Sequence of chain 1.A:
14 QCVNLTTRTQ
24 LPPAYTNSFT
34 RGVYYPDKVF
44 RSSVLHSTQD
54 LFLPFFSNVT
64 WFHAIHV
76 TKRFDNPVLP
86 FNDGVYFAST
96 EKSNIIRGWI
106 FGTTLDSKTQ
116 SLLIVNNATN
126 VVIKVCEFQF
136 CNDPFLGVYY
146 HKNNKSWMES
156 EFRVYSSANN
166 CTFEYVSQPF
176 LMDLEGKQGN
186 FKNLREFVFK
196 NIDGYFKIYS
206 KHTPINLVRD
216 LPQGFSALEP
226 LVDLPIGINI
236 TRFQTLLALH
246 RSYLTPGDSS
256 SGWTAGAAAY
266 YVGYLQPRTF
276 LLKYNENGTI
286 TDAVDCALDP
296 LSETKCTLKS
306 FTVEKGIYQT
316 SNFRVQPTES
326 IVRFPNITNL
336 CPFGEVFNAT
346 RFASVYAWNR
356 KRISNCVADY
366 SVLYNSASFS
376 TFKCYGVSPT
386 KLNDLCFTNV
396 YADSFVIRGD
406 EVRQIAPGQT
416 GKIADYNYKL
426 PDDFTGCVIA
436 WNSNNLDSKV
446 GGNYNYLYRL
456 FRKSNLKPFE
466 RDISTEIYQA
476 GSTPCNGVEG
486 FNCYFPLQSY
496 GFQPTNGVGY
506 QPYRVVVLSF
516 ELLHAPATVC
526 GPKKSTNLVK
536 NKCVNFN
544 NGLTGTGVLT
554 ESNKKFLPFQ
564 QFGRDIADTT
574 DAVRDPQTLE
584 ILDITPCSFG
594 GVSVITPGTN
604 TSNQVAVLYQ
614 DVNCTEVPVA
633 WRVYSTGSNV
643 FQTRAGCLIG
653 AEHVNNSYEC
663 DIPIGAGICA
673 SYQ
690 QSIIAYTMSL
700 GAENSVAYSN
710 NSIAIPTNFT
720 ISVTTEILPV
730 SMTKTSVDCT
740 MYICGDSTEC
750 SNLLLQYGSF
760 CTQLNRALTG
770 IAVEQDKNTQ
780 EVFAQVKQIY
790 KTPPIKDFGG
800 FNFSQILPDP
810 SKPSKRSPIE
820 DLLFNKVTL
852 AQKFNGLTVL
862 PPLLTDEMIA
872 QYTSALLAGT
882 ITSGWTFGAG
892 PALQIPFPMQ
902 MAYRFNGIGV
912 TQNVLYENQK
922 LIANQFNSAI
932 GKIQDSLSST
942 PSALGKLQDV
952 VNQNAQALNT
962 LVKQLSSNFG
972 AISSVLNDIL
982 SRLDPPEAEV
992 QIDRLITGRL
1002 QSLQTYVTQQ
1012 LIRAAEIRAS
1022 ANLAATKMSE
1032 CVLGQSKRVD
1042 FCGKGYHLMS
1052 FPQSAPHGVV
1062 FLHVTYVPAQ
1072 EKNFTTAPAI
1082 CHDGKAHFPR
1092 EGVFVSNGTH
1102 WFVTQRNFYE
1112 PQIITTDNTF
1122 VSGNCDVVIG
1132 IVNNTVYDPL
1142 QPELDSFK

Sequence of chain 1.B:
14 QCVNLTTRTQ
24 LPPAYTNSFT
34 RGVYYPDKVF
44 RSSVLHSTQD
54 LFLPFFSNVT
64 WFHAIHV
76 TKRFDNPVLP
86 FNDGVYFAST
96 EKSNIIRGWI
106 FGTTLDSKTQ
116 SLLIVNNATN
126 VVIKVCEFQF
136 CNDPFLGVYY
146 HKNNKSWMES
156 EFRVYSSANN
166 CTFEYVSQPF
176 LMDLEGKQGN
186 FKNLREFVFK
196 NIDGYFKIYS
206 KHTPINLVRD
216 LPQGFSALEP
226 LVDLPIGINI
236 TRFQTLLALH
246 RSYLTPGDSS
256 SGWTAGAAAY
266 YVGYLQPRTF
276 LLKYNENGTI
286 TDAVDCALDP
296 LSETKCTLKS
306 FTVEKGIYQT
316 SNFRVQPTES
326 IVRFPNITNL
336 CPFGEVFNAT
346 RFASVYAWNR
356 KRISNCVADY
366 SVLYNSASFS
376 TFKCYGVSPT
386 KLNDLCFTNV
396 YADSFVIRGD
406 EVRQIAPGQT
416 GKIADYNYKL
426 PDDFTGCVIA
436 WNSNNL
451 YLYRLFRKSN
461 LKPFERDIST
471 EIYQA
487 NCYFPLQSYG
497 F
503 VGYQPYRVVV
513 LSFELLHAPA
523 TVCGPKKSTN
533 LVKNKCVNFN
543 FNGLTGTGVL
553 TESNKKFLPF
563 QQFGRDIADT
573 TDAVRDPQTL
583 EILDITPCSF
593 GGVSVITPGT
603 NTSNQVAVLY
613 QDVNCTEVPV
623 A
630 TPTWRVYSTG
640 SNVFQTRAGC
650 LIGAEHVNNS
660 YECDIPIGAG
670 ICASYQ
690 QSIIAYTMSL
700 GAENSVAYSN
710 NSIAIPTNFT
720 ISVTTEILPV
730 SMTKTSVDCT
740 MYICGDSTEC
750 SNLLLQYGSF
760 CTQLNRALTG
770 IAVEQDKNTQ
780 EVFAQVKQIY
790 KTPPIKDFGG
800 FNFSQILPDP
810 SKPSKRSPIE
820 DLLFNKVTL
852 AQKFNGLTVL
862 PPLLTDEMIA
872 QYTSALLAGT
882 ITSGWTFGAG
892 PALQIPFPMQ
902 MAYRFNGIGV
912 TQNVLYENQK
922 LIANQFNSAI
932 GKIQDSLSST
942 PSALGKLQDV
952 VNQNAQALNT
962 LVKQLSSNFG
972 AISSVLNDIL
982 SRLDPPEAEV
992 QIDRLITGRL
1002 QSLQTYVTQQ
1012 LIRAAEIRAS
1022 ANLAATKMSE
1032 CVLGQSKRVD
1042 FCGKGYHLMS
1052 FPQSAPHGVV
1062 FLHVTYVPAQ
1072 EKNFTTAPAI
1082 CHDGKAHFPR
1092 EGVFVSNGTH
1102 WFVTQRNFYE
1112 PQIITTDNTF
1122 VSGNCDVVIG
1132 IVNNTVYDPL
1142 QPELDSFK

A protein and the small-molecule ligand that binds it are described below.
Small molecule (SMILES): CC(=O)N[C@H]1[C@H](O[C@H]2[C@H](O)[C@@H](NC(C)=O)CO[C@@H]2CO)O[C@H](CO)[C@@H](O)[C@@H]1O

Binding-site contacts:
Ligand atom C2 contacts residue ASN709 of chain 1.A at 2.5 Å.
Ligand atom C1 contacts residue ASN709 of chain 1.A at 1.4 Å.
Ligand atom O5 contacts residue ASN709 of chain 1.A at 2.4 Å (h-bond).
Ligand atom C8 contacts residue ILE1130 of chain 1.A at 4.5 Å (hydrophobic).
Ligand atom C4 contacts residue ASN709 of chain 1.A at 4.2 Å.
Ligand atom C3 contacts residue ASN709 of chain 1.A at 3.8 Å.
Ligand atom O7 contacts residue ASN709 of chain 1.A at 2.9 Å (h-bond).
Ligand atom C8 contacts residue ASN709 of chain 1.A at 4.2 Å.
Ligand atom O5 contacts residue ASP796 of chain 1.B at 3.7 Å.
Ligand atom O6 contacts residue ASP796 of chain 1.B at 4.4 Å.
Ligand atom N2 contacts residue ASN709 of chain 1.A at 2.8 Å (h-bond).
Ligand atom C7 contacts residue ASN709 of chain 1.A at 3.1 Å.
Ligand atom C5 contacts residue ASN709 of chain 1.A at 3.7 Å.
Ligand atom C8 contacts residue GLY1131 of chain 1.A at 4.0 Å.
Ligand atom C1 contacts residue ASP796 of chain 1.B at 4.0 Å.